Binding-site contacts:
Ligand atom C1 contacts residue ASN11 of chain 1.I at 1.4 Å.
Ligand atom C7 contacts residue ASN11 of chain 1.I at 3.9 Å.
Ligand atom C3 contacts residue ASN11 of chain 1.I at 3.7 Å.
Ligand atom O7 contacts residue ASN11 of chain 1.I at 4.4 Å.
Ligand atom N2 contacts residue ASN11 of chain 1.I at 2.9 Å (h-bond).
Ligand atom C5 contacts residue ASN11 of chain 1.I at 3.6 Å.
Ligand atom O5 contacts residue ASN11 of chain 1.I at 2.3 Å (h-bond).
Ligand atom C2 contacts residue ASN11 of chain 1.I at 2.3 Å.
Ligand atom C4 contacts residue ASN11 of chain 1.I at 4.0 Å.

Sequence of chain 1.I:
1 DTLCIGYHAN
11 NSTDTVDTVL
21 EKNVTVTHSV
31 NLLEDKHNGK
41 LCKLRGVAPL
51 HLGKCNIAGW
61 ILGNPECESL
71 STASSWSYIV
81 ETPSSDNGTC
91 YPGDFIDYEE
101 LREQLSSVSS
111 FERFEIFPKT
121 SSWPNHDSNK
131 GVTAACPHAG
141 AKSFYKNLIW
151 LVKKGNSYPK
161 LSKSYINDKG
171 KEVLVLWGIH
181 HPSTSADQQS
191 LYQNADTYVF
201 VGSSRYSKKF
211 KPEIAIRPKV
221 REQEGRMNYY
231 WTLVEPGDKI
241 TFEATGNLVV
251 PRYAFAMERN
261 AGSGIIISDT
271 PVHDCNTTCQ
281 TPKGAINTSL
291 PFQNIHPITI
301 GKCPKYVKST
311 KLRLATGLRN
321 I

This small molecule binds to this protein.
Small molecule (SMILES): CC(=O)N[C@@H]1[C@@H](O)[C@H](O)[C@@H](CO)O[C@H]1O